Binding-site contacts:
Ligand atom C8 contacts residue ZAS1 of chain 3.C at 3.6 Å.
Ligand atom C2' contacts residue ASP45 of chain 3.A at 3.6 Å.
Ligand atom C5 contacts residue ASP45 of chain 3.A at 3.8 Å.
Ligand atom N1 contacts residue PHE74 of chain 3.A at 3.3 Å.
Ligand atom N1 contacts residue THR161 of chain 3.A at 2.8 Å (h-bond).
Ligand atom C8 contacts residue ASP45 of chain 3.A at 3.5 Å.
Ligand atom C1' contacts residue LEU72 of chain 3.A at 4.0 Å (hydrophobic).
Ligand atom O3' contacts residue TYR192 of chain 2.A at 3.7 Å.
Ligand atom C5 contacts residue ALA162 of chain 3.A at 3.6 Å (hydrophobic).
Ligand atom N53 contacts residue ZAS1 of chain 3.C at 3.0 Å.
Ligand atom C6 contacts residue PHE74 of chain 3.A at 3.9 Å (hydrophobic).
Ligand atom C2 contacts residue PHE74 of chain 3.A at 3.6 Å (hydrophobic).
Ligand atom N1 contacts residue ALA162 of chain 3.A at 3.8 Å.
Ligand atom N6 contacts residue PHE74 of chain 3.A at 3.8 Å.
Ligand atom C8 contacts residue ASN122 of chain 3.A at 3.9 Å.
Ligand atom O3' contacts residue ASN189 of chain 2.A at 3.7 Å.
Ligand atom N6 contacts residue THR161 of chain 3.A at 3.6 Å (h-bond).
Ligand atom C2' contacts residue ZAS1 of chain 3.C at 3.7 Å.
Ligand atom N6 contacts residue TYR75 of chain 3.A at 3.5 Å.
Ligand atom C2 contacts residue THR161 of chain 3.A at 3.3 Å.
Ligand atom N6 contacts residue SER158 of chain 3.A at 3.1 Å (h-bond).
Ligand atom N3 contacts residue THR161 of chain 3.A at 3.9 Å.
Ligand atom O2' contacts residue ASP45 of chain 3.A at 2.7 Å (salt-bridge).
Ligand atom C4 contacts residue ASP45 of chain 3.A at 3.5 Å.
Ligand atom N52 contacts residue ILE187 of chain 2.A at 3.3 Å.
Ligand atom C1' contacts residue ASP45 of chain 3.A at 3.8 Å.
Ligand atom O3' contacts residue LEU72 of chain 3.A at 3.5 Å.
Ligand atom N7 contacts residue ASP45 of chain 3.A at 3.8 Å.
Ligand atom N9 contacts residue ASP45 of chain 3.A at 3.4 Å (salt-bridge).
Ligand atom N6 contacts residue ASN122 of chain 3.A at 3.2 Å (h-bond).
Ligand atom N52 contacts residue ZAS1 of chain 3.C at 3.3 Å (h-bond).
Ligand atom N7 contacts residue ALA162 of chain 3.A at 3.9 Å.
Ligand atom N53 contacts residue ILE187 of chain 2.A at 3.0 Å.
Ligand atom O2' contacts residue LEU72 of chain 3.A at 3.7 Å.
Ligand atom C6 contacts residue THR161 of chain 3.A at 3.6 Å.
Ligand atom N3 contacts residue PHE74 of chain 3.A at 3.9 Å.
Ligand atom C6 contacts residue ALA162 of chain 3.A at 3.7 Å (hydrophobic).
Ligand atom N3 contacts residue LEU72 of chain 3.A at 3.7 Å.
Ligand atom N51 contacts residue ZAS1 of chain 3.C at 3.4 Å (h-bond).
Ligand atom N7 contacts residue ASN122 of chain 3.A at 3.1 Å (h-bond).

Sequence of chain 2.A:
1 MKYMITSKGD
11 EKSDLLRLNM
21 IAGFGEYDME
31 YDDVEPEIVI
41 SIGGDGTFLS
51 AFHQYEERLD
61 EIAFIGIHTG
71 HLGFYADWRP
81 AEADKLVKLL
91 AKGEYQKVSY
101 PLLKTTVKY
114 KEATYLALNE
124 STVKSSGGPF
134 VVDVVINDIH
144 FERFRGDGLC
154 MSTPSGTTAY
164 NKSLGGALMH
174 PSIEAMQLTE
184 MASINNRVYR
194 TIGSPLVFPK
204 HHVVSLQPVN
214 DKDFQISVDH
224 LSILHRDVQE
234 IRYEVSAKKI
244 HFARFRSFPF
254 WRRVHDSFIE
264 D

Sequence of chain 3.A:
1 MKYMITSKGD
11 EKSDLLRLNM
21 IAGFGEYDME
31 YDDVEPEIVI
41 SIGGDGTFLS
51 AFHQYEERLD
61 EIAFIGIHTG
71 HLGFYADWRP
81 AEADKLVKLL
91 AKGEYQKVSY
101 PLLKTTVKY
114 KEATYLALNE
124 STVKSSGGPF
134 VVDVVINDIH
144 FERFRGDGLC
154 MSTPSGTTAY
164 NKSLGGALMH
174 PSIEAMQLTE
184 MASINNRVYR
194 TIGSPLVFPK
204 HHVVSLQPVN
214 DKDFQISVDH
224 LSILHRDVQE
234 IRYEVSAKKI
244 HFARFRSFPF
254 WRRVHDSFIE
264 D

The small molecule below binds the protein below.
Small molecule (SMILES): [N-]=[N+]=NC[C@H]1O[C@@H](n2cnc3c(N)ncnc32)[C@H](O)[C@@H]1O